This small molecule binds to this protein.
Small molecule (SMILES): CC(=O)N[C@@H]1[C@@H](O)[C@H](O)[C@@H](CO)O[C@H]1O

Binding-site contacts:
Ligand atom C1 contacts residue ASN269 of chain 1.F at 1.4 Å.
Ligand atom C3 contacts residue ASN269 of chain 1.F at 3.1 Å.
Ligand atom N2 contacts residue TRP97 of chain 1.F at 2.4 Å (h-bond).
Ligand atom O3 contacts residue TRP97 of chain 1.F at 2.5 Å (h-bond).
Ligand atom O3 contacts residue PRO95 of chain 1.F at 4.4 Å.
Ligand atom O4 contacts residue TRP97 of chain 1.F at 3.8 Å.
Ligand atom N2 contacts residue ASN269 of chain 1.F at 2.8 Å (h-bond).
Ligand atom C1 contacts residue TRP97 of chain 1.F at 4.2 Å (hydrophobic).
Ligand atom O7 contacts residue ASN269 of chain 1.F at 3.4 Å (h-bond).
Ligand atom C7 contacts residue ASN269 of chain 1.F at 3.5 Å.
Ligand atom O5 contacts residue ASN269 of chain 1.F at 2.4 Å (h-bond).
Ligand atom O3 contacts residue ASN269 of chain 1.F at 4.4 Å.
Ligand atom C2 contacts residue ASN269 of chain 1.F at 2.5 Å.
Ligand atom C4 contacts residue TRP97 of chain 1.F at 4.1 Å (hydrophobic).
Ligand atom C6 contacts residue ASN269 of chain 1.F at 4.3 Å.
Ligand atom C8 contacts residue TRP97 of chain 1.F at 4.0 Å (hydrophobic).
Ligand atom C5 contacts residue ASN269 of chain 1.F at 3.0 Å.
Ligand atom C2 contacts residue TRP97 of chain 1.F at 3.1 Å (hydrophobic).
Ligand atom C4 contacts residue ASN269 of chain 1.F at 3.7 Å.
Ligand atom O7 contacts residue TRP97 of chain 1.F at 3.8 Å.
Ligand atom C8 contacts residue PRO99 of chain 1.F at 3.9 Å (hydrophobic).
Ligand atom C7 contacts residue TRP97 of chain 1.F at 3.3 Å (hydrophobic).
Ligand atom C3 contacts residue TRP97 of chain 1.F at 2.7 Å (hydrophobic).

Sequence of chain 1.F:
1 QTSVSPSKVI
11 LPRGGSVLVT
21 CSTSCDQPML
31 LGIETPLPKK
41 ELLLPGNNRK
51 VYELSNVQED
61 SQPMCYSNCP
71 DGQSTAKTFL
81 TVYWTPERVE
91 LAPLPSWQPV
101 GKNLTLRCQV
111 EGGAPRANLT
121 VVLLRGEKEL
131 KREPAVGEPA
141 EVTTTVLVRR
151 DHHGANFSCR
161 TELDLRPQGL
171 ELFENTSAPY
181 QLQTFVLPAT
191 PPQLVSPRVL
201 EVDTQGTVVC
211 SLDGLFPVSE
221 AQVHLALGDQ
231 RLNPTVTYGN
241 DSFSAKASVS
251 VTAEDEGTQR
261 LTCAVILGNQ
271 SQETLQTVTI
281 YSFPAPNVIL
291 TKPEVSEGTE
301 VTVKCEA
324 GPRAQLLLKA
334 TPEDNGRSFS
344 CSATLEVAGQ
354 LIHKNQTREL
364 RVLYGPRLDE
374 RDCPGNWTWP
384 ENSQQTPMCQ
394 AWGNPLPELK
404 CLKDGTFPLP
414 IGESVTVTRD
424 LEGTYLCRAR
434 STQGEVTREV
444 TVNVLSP